Sequence of chain 6.A:
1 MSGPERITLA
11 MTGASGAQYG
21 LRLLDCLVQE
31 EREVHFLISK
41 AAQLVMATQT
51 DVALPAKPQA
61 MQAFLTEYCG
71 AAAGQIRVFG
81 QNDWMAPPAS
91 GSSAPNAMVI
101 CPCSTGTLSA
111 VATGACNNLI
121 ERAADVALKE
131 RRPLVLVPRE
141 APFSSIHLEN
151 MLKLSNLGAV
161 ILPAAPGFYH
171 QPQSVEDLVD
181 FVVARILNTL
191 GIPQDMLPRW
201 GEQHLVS

Binding-site contacts:
Ligand atom OAH contacts residue ARG122 of chain 10.A at 3.4 Å (salt-bridge).
Ligand atom PAJ contacts residue LYS129 of chain 10.A at 3.7 Å.
Ligand atom OAC contacts residue ARG139 of chain 6.A at 3.2 Å (salt-bridge).
Ligand atom OAE contacts residue ARG122 of chain 10.A at 2.9 Å (salt-bridge).
Ligand atom CAI contacts residue FMN1 of chain 8.C at 3.6 Å.
Ligand atom CAF contacts residue ARG122 of chain 10.A at 3.6 Å.
Ligand atom OAH contacts residue GLY91 of chain 10.A at 3.9 Å.
Ligand atom PAJ contacts residue TYR169 of chain 8.A at 3.8 Å.
Ligand atom CAB contacts residue TYR169 of chain 8.A at 3.7 Å (hydrophobic).
Ligand atom OAE contacts residue GLU140 of chain 6.A at 2.4 Å (salt-bridge).
Ligand atom PAJ contacts residue ARG185 of chain 8.A at 3.6 Å.
Ligand atom PAJ contacts residue ARG122 of chain 10.A at 3.8 Å.
Ligand atom CAA contacts residue TRP200 of chain 8.A at 3.7 Å (hydrophobic).
Ligand atom OAH contacts residue TYR169 of chain 8.A at 3.8 Å.
Ligand atom CAG contacts residue FMN1 of chain 8.C at 3.4 Å.
Ligand atom CAA contacts residue TRP84 of chain 10.A at 3.4 Å (hydrophobic).
Ligand atom CAB contacts residue FMN1 of chain 8.C at 3.7 Å.
Ligand atom OAH contacts residue SER90 of chain 10.A at 2.8 Å (h-bond).
Ligand atom CAF contacts residue ALA89 of chain 10.A at 3.5 Å (hydrophobic).
Ligand atom OAD contacts residue GLY91 of chain 10.A at 2.8 Å (h-bond).
Ligand atom CAG contacts residue SER90 of chain 10.A at 3.8 Å.
Ligand atom PAJ contacts residue SER90 of chain 10.A at 3.7 Å.
Ligand atom OAC contacts residue ARG185 of chain 8.A at 3.1 Å (salt-bridge).
Ligand atom OAE contacts residue ARG139 of chain 6.A at 3.7 Å.
Ligand atom OAC contacts residue GLU140 of chain 6.A at 3.8 Å.
Ligand atom CAB contacts residue TRP200 of chain 8.A at 3.8 Å (hydrophobic).
Ligand atom OAD contacts residue SER90 of chain 10.A at 3.6 Å (h-bond).
Ligand atom OAD contacts residue GLU140 of chain 6.A at 3.8 Å.
Ligand atom CAA contacts residue FMN1 of chain 8.C at 3.6 Å.
Ligand atom PAJ contacts residue GLU140 of chain 6.A at 3.5 Å.
Ligand atom CAA contacts residue ALA89 of chain 10.A at 3.8 Å (hydrophobic).
Ligand atom CAF contacts residue SER90 of chain 10.A at 3.7 Å.
Ligand atom CAI contacts residue SER90 of chain 10.A at 3.6 Å.
Ligand atom OAC contacts residue TYR169 of chain 8.A at 3.0 Å (h-bond).
Ligand atom CAG contacts residue ARG122 of chain 10.A at 3.7 Å.
Ligand atom OAD contacts residue ARG185 of chain 8.A at 2.7 Å (salt-bridge).
Ligand atom OAE contacts residue LYS129 of chain 10.A at 3.8 Å.
Ligand atom CAG contacts residue TYR169 of chain 8.A at 3.6 Å (hydrophobic).
Ligand atom OAD contacts residue LYS129 of chain 10.A at 2.7 Å (salt-bridge).
Ligand atom CAF contacts residue FMN1 of chain 8.C at 3.4 Å.

Sequence of chain 10.A:
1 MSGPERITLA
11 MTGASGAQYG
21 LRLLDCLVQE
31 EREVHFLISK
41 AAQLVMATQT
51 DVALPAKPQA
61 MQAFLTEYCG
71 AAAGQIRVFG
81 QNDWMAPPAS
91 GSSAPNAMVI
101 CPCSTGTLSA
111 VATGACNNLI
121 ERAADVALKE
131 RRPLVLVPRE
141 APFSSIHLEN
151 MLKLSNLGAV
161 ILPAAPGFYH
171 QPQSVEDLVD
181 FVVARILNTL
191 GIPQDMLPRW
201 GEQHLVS

Sequence of chain 8.A:
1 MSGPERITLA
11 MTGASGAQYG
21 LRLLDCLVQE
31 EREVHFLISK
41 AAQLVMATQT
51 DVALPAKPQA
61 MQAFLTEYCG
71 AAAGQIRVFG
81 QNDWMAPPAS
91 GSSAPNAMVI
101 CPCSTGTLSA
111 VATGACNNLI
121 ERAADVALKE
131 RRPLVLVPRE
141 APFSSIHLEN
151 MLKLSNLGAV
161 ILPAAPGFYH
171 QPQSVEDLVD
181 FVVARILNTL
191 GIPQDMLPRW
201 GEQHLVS

The small molecule below binds the protein below.
Small molecule (SMILES): CC(C)=CCOP(=O)(O)O